Sequence of chain 1.F:
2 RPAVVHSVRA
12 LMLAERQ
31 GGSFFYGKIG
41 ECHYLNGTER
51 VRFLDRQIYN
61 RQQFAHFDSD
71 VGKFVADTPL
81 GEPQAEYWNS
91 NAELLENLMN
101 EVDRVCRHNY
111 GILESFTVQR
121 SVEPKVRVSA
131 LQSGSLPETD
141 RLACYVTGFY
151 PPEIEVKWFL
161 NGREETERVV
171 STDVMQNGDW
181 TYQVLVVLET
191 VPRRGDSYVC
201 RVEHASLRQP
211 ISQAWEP

The small molecule below binds the protein below.
Small molecule (SMILES): CC(=O)N[C@@H]1[C@@H](O)[C@H](O)[C@@H](CO)O[C@H]1O

Binding-site contacts:
Ligand atom C2 contacts residue ASN46 of chain 1.F at 2.5 Å.
Ligand atom O5 contacts residue GLU49 of chain 1.F at 3.7 Å.
Ligand atom O5 contacts residue ASN46 of chain 1.F at 2.4 Å (h-bond).
Ligand atom C1 contacts residue GLU49 of chain 1.F at 4.4 Å.
Ligand atom C4 contacts residue ASN46 of chain 1.F at 4.2 Å.
Ligand atom C5 contacts residue ASN46 of chain 1.F at 3.7 Å.
Ligand atom N2 contacts residue ASN46 of chain 1.F at 2.9 Å (h-bond).
Ligand atom C6 contacts residue GLU49 of chain 1.F at 4.5 Å.
Ligand atom O7 contacts residue ASN46 of chain 1.F at 4.2 Å.
Ligand atom C1 contacts residue ASN46 of chain 1.F at 1.5 Å.
Ligand atom C3 contacts residue ASN46 of chain 1.F at 3.8 Å.
Ligand atom C7 contacts residue ASN46 of chain 1.F at 3.5 Å.
Ligand atom C8 contacts residue ASN46 of chain 1.F at 3.9 Å.